Sequence of chain 2.A:
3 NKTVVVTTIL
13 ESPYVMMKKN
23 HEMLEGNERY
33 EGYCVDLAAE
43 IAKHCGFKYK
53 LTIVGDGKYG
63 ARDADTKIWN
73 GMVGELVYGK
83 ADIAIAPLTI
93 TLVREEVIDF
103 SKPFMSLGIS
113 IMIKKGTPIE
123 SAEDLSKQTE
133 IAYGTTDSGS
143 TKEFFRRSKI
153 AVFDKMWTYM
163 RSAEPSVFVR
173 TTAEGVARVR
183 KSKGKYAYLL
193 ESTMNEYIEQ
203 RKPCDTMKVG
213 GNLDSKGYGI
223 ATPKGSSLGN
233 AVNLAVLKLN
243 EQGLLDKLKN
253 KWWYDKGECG

Binding-site contacts:
Ligand atom O18 contacts residue GLY141 of chain 2.A at 3.5 Å.
Ligand atom O16 contacts residue THR91 of chain 2.A at 2.9 Å (h-bond).
Ligand atom N14 contacts residue GLU193 of chain 2.A at 3.9 Å.
Ligand atom C02 contacts residue THR91 of chain 2.A at 3.4 Å.
Ligand atom O20 contacts residue MET196 of chain 2.A at 3.4 Å.
Ligand atom O19 contacts residue GLU193 of chain 2.A at 2.9 Å (salt-bridge).
Ligand atom C02 contacts residue TYR61 of chain 2.A at 4.0 Å (hydrophobic).
Ligand atom O17 contacts residue TYR61 of chain 2.A at 3.5 Å.
Ligand atom O20 contacts residue GLU193 of chain 2.A at 3.3 Å (salt-bridge).
Ligand atom C03 contacts residue TYR61 of chain 2.A at 3.4 Å (hydrophobic).
Ligand atom NP3 contacts residue TYR220 of chain 2.A at 3.7 Å.
Ligand atom C01 contacts residue THR91 of chain 2.A at 3.6 Å.
Ligand atom O17 contacts residue SER142 of chain 2.A at 2.8 Å (h-bond).
Ligand atom C01 contacts residue ARG96 of chain 2.A at 3.5 Å.
Ligand atom O16 contacts residue TYR61 of chain 2.A at 3.6 Å.
Ligand atom C05 contacts residue GLU193 of chain 2.A at 3.5 Å.
Ligand atom O17 contacts residue ARG96 of chain 2.A at 2.8 Å (salt-bridge).
Ligand atom O17 contacts residue GLY141 of chain 2.A at 3.2 Å.
Ligand atom C02 contacts residue SER142 of chain 2.A at 3.4 Å.
Ligand atom NP3 contacts residue TYR61 of chain 2.A at 4.0 Å.
Ligand atom C01 contacts residue TYR61 of chain 2.A at 3.6 Å (hydrophobic).
Ligand atom O19 contacts residue LEU192 of chain 2.A at 3.5 Å.
Ligand atom C05 contacts residue MET196 of chain 2.A at 4.1 Å (hydrophobic).
Ligand atom O18 contacts residue SER142 of chain 2.A at 3.2 Å (h-bond).
Ligand atom C04 contacts residue THR143 of chain 2.A at 3.3 Å.
Ligand atom NP3 contacts residue PRO89 of chain 2.A at 2.8 Å (h-bond).
Ligand atom NP3 contacts residue GLU193 of chain 2.A at 2.8 Å (salt-bridge).
Ligand atom C02 contacts residue PRO89 of chain 2.A at 4.0 Å (hydrophobic).
Ligand atom O16 contacts residue ARG96 of chain 2.A at 2.8 Å (salt-bridge).
Ligand atom N15 contacts residue THR143 of chain 2.A at 2.8 Å (h-bond).
Ligand atom N15 contacts residue GLU193 of chain 2.A at 3.9 Å.
Ligand atom O16 contacts residue PRO89 of chain 2.A at 3.6 Å.
Ligand atom O16 contacts residue LEU90 of chain 2.A at 3.6 Å.
Ligand atom NP3 contacts residue THR91 of chain 2.A at 2.9 Å (h-bond).
Ligand atom C05 contacts residue THR143 of chain 2.A at 3.9 Å.
Ligand atom O16 contacts residue SER142 of chain 2.A at 4.0 Å.
Ligand atom C02 contacts residue GLU193 of chain 2.A at 3.3 Å.
Ligand atom C01 contacts residue SER142 of chain 2.A at 3.3 Å.
Ligand atom O19 contacts residue MET196 of chain 2.A at 3.9 Å.
Ligand atom O18 contacts residue THR143 of chain 2.A at 3.0 Å (h-bond).

This small molecule binds to this protein.
Small molecule (SMILES): N[C@@H](Cn1oc(=O)[nH]c1=O)C(=O)O